Binding-site contacts:
Ligand atom N3 contacts residue ILE142 of chain 2.B at 3.9 Å.
Ligand atom N5 contacts residue ASP204 of chain 2.B at 2.8 Å (salt-bridge).
Ligand atom C1 contacts residue ARG274 of chain 2.B at 3.6 Å.
Ligand atom C7 contacts residue PHE209 of chain 2.B at 3.4 Å (hydrophobic).
Ligand atom C9 contacts residue ASN140 of chain 2.B at 3.6 Å.
Ligand atom N1 contacts residue LEU234 of chain 2.B at 4.0 Å.
Ligand atom N2 contacts residue ILE142 of chain 2.B at 3.5 Å.
Ligand atom C9 contacts residue MET165 of chain 2.B at 4.0 Å (hydrophobic).
Ligand atom O3 contacts residue ARG274 of chain 2.B at 3.3 Å (salt-bridge).
Ligand atom C2 contacts residue PHE209 of chain 2.B at 4.0 Å (hydrophobic).
Ligand atom O4 contacts residue PHE209 of chain 2.B at 3.3 Å.
Ligand atom O1 contacts residue LYS240 of chain 2.B at 3.5 Å.
Ligand atom N3 contacts residue ASP121 of chain 2.B at 3.2 Å (salt-bridge).
Ligand atom N4 contacts residue ASP121 of chain 2.B at 2.9 Å (salt-bridge).
Ligand atom N1 contacts residue ASN140 of chain 2.B at 2.6 Å (h-bond).
Ligand atom C10 contacts residue PHE209 of chain 2.B at 3.7 Å (hydrophobic).
Ligand atom N4 contacts residue ARG274 of chain 2.B at 3.6 Å (salt-bridge).
Ligand atom C7 contacts residue ARG274 of chain 2.B at 3.5 Å.
Ligand atom O2 contacts residue ARG274 of chain 2.B at 3.1 Å (salt-bridge).
Ligand atom C4 contacts residue ARG274 of chain 2.B at 3.8 Å.
Ligand atom C2 contacts residue ASP204 of chain 2.B at 4.0 Å.
Ligand atom C6 contacts residue ILE142 of chain 2.B at 3.4 Å (hydrophobic).
Ligand atom O1 contacts residue PHE209 of chain 2.B at 3.6 Å.
Ligand atom N4 contacts residue ILE142 of chain 2.B at 3.3 Å.
Ligand atom C3 contacts residue ARG274 of chain 2.B at 3.2 Å.
Ligand atom O4 contacts residue LYS240 of chain 2.B at 2.8 Å (salt-bridge).
Ligand atom C5 contacts residue ARG274 of chain 2.B at 3.5 Å.
Ligand atom C4 contacts residue PHE209 of chain 2.B at 3.8 Å (hydrophobic).
Ligand atom N1 contacts residue ILE163 of chain 2.B at 3.6 Å.
Ligand atom O1 contacts residue GLY236 of chain 2.B at 3.2 Å (h-bond).
Ligand atom N2 contacts residue ARG274 of chain 2.B at 3.9 Å.
Ligand atom N3 contacts residue ARG274 of chain 2.B at 3.5 Å (salt-bridge).
Ligand atom O4 contacts residue ARG274 of chain 2.B at 3.8 Å.
Ligand atom N1 contacts residue ASP204 of chain 2.B at 3.0 Å (salt-bridge).
Ligand atom C1 contacts residue PHE209 of chain 2.B at 3.9 Å (hydrophobic).
Ligand atom C2 contacts residue MET165 of chain 2.B at 3.8 Å (hydrophobic).
Ligand atom N5 contacts residue MET165 of chain 2.B at 3.6 Å.
Ligand atom C9 contacts residue ASP204 of chain 2.B at 3.3 Å.
Ligand atom C6 contacts residue ARG274 of chain 2.B at 3.7 Å.
Ligand atom N2 contacts residue ASN140 of chain 2.B at 3.2 Å (h-bond).

Sequence of chain 2.B:
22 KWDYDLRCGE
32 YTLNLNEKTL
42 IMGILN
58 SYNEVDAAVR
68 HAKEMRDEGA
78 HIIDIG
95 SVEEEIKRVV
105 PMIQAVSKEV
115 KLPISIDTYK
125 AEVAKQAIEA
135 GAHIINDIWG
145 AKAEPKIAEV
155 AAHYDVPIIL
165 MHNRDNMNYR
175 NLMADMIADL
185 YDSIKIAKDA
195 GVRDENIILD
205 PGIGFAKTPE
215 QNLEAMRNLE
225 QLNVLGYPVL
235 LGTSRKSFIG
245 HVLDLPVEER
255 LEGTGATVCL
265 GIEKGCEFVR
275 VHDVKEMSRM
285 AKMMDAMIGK

This small molecule binds to this protein.
Small molecule (SMILES): COC(=O)C[C@@H](C)c1n[nH]c2nc(N)[nH]c(=O)c2c1=O